Binding-site contacts:
Ligand atom C1 contacts residue HIS1101 of chain 1.B at 3.6 Å.
Ligand atom N2 contacts residue THR1100 of chain 1.B at 3.5 Å (h-bond).
Ligand atom C3 contacts residue THR1100 of chain 1.B at 4.3 Å.
Ligand atom C8 contacts residue THR1100 of chain 1.B at 4.2 Å.
Ligand atom C8 contacts residue GLY1099 of chain 1.B at 4.3 Å.
Ligand atom N2 contacts residue HIS1101 of chain 1.B at 4.4 Å.
Ligand atom C5 contacts residue PHE1103 of chain 1.B at 4.4 Å (hydrophobic).
Ligand atom O5 contacts residue PHE1103 of chain 1.B at 4.0 Å.
Ligand atom C4 contacts residue ASN1098 of chain 1.B at 4.2 Å.
Ligand atom C5 contacts residue ASN1098 of chain 1.B at 3.6 Å.
Ligand atom O6 contacts residue PHE1103 of chain 1.B at 3.9 Å.
Ligand atom C2 contacts residue THR1100 of chain 1.B at 4.3 Å.
Ligand atom C1 contacts residue ASN1098 of chain 1.B at 1.4 Å.
Ligand atom O5 contacts residue HIS1101 of chain 1.B at 4.1 Å.
Ligand atom C4 contacts residue HIS1101 of chain 1.B at 4.1 Å.
Ligand atom C1 contacts residue THR1100 of chain 1.B at 4.4 Å.
Ligand atom C2 contacts residue HIS1101 of chain 1.B at 4.2 Å.
Ligand atom C7 contacts residue THR1100 of chain 1.B at 4.3 Å.
Ligand atom O5 contacts residue ASN1098 of chain 1.B at 2.3 Å (h-bond).
Ligand atom C8 contacts residue ASN1098 of chain 1.B at 3.4 Å.
Ligand atom O7 contacts residue ASN1098 of chain 1.B at 3.5 Å (h-bond).
Ligand atom C2 contacts residue ASN1098 of chain 1.B at 2.5 Å.
Ligand atom C3 contacts residue ASN1098 of chain 1.B at 3.8 Å.
Ligand atom C6 contacts residue PHE1103 of chain 1.B at 4.3 Å (hydrophobic).
Ligand atom C3 contacts residue HIS1101 of chain 1.B at 3.8 Å.
Ligand atom C5 contacts residue HIS1101 of chain 1.B at 3.7 Å.
Ligand atom C7 contacts residue ASN1098 of chain 1.B at 3.4 Å.
Ligand atom N2 contacts residue ASN1098 of chain 1.B at 3.0 Å (h-bond).
Ligand atom O4 contacts residue HIS1101 of chain 1.B at 3.5 Å.

Sequence of chain 1.B:
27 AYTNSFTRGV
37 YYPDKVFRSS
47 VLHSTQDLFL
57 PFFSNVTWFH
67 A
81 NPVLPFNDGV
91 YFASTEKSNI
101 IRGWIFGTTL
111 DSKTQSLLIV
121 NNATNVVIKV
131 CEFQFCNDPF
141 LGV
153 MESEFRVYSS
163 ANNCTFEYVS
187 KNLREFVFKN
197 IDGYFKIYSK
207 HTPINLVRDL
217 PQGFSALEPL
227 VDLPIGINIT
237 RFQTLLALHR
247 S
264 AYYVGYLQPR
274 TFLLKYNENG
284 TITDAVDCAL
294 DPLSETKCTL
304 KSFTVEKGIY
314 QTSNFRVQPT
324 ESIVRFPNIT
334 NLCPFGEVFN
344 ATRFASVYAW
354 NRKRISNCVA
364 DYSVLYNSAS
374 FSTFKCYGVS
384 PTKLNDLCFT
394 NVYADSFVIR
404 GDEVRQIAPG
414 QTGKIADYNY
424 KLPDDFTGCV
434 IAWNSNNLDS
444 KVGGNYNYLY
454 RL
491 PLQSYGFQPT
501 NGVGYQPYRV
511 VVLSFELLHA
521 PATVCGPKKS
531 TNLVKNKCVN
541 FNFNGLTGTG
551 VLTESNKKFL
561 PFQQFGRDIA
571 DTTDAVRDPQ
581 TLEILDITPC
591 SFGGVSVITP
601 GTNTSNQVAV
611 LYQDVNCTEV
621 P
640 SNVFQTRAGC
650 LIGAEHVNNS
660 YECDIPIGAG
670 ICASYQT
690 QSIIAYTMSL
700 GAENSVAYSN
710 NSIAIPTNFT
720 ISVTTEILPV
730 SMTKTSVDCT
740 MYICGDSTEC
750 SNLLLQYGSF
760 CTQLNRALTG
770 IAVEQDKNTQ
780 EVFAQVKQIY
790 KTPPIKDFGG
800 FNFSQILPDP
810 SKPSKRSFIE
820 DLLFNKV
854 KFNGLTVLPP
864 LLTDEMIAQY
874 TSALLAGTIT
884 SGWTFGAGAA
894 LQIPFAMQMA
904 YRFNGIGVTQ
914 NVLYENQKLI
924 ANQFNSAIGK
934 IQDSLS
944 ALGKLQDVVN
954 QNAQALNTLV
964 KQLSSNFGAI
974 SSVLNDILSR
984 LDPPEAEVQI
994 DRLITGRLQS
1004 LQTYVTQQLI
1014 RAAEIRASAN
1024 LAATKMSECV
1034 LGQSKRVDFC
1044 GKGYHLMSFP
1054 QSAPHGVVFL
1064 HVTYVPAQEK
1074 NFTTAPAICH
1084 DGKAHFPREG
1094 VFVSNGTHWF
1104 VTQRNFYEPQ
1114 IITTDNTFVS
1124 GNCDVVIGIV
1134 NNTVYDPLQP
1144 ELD

This small molecule binds to this protein.
Small molecule (SMILES): CC(=O)N[C@H]1[C@H](O[C@H]2[C@H](O)[C@@H](NC(C)=O)CO[C@@H]2CO)O[C@H](CO)[C@@H](O)[C@@H]1O